Sequence of chain 1.D:
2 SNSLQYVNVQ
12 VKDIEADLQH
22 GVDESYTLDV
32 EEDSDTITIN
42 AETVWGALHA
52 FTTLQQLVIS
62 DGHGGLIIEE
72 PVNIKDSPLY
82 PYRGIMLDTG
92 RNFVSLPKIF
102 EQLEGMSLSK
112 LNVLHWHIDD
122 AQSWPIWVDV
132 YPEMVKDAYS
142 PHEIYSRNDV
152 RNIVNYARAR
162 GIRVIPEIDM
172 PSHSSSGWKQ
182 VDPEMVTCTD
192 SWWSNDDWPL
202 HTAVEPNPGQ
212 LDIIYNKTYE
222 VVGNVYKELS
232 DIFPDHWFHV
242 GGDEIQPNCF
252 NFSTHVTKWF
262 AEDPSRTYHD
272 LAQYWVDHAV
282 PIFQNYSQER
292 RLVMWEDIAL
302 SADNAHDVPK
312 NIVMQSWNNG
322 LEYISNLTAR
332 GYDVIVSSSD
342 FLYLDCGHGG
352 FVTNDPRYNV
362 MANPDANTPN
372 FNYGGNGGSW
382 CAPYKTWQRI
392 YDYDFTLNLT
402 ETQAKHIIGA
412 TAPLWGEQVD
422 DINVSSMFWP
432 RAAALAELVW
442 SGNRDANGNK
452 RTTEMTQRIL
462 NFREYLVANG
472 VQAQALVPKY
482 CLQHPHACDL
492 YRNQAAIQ

The protein below binds the small molecule below.
Small molecule (SMILES): OC[C@H]1O[C@H](O)[C@@H](O)[C@@H](O)[C@@H]1O

Binding-site contacts:
Ligand atom O6 contacts residue THR190 of chain 1.D at 4.1 Å.
Ligand atom C2 contacts residue SER65 of chain 1.A at 2.5 Å.
Ligand atom C5 contacts residue ASP191 of chain 1.D at 4.2 Å.
Ligand atom O4 contacts residue PHE67 of chain 1.A at 4.0 Å.
Ligand atom C4 contacts residue ASP191 of chain 1.D at 3.4 Å.
Ligand atom O3 contacts residue SER65 of chain 1.A at 4.4 Å.
Ligand atom C3 contacts residue SER65 of chain 1.A at 3.1 Å.
Ligand atom C5 contacts residue PHE67 of chain 1.A at 4.1 Å (hydrophobic).
Ligand atom C1 contacts residue SER66 of chain 1.A at 4.1 Å.
Ligand atom C2 contacts residue SER66 of chain 1.A at 4.2 Å.
Ligand atom O3 contacts residue SER66 of chain 1.A at 3.9 Å.
Ligand atom C6 contacts residue ASP191 of chain 1.D at 3.8 Å.
Ligand atom C3 contacts residue SER66 of chain 1.A at 3.1 Å.
Ligand atom C6 contacts residue PHE67 of chain 1.A at 3.6 Å (hydrophobic).
Ligand atom C4 contacts residue SER65 of chain 1.A at 3.6 Å.
Ligand atom C5 contacts residue SER65 of chain 1.A at 2.9 Å.
Ligand atom O5 contacts residue SER65 of chain 1.A at 2.4 Å (h-bond).
Ligand atom O4 contacts residue ASP191 of chain 1.D at 3.1 Å (salt-bridge).
Ligand atom C6 contacts residue SER65 of chain 1.A at 4.3 Å.
Ligand atom O2 contacts residue SER65 of chain 1.A at 3.7 Å.
Ligand atom C1 contacts residue SER65 of chain 1.A at 1.4 Å.
Ligand atom O5 contacts residue SER66 of chain 1.A at 4.4 Å.
Ligand atom O3 contacts residue MAN1 of chain 1.J at 2.8 Å (h-bond).
Ligand atom O4 contacts residue SER66 of chain 1.A at 2.9 Å (h-bond).
Ligand atom C4 contacts residue SER66 of chain 1.A at 3.3 Å.
Ligand atom O6 contacts residue ASP191 of chain 1.D at 3.1 Å (salt-bridge).
Ligand atom C3 contacts residue MAN1 of chain 1.J at 3.7 Å.
Ligand atom O4 contacts residue SER65 of chain 1.A at 4.4 Å.
Ligand atom C5 contacts residue SER66 of chain 1.A at 3.5 Å.

Sequence of chain 1.A:
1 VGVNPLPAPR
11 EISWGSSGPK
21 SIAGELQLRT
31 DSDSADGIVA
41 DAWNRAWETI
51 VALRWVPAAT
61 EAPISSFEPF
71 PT